Sequence of chain 1.D:
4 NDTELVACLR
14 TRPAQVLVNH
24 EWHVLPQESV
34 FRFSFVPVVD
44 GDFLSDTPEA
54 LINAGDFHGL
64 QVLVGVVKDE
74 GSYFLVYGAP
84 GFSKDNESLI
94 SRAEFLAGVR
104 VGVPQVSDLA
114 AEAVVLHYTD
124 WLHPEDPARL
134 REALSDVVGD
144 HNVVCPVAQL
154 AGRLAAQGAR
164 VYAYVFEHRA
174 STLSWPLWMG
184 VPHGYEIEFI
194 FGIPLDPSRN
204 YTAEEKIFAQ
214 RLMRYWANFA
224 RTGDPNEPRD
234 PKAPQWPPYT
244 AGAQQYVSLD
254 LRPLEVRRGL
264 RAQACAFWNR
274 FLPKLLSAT

The protein below binds the small molecule below.
Small molecule (SMILES): CC(=O)N[C@H]1[C@H](O[C@H]2[C@H](O)[C@@H](NC(C)=O)CO[C@@H]2CO[C@@H]2O[C@@H](C)[C@@H](O)[C@@H](O)[C@@H]2O)O[C@H](CO)[C@@H](O)[C@@H]1O

Binding-site contacts:
Ligand atom O7 contacts residue GLY84 of chain 1.D at 4.3 Å.
Ligand atom C3 contacts residue ASN89 of chain 1.D at 3.8 Å.
Ligand atom C1 contacts residue SER86 of chain 1.D at 4.3 Å.
Ligand atom O5 contacts residue ASN89 of chain 1.D at 2.4 Å (h-bond).
Ligand atom C5 contacts residue SER86 of chain 1.D at 4.2 Å.
Ligand atom C8 contacts residue LEU92 of chain 1.D at 3.9 Å (hydrophobic).
Ligand atom O7 contacts residue ASN89 of chain 1.D at 3.4 Å (h-bond).
Ligand atom C6 contacts residue ASP88 of chain 1.D at 4.4 Å.
Ligand atom O5 contacts residue SER86 of chain 1.D at 4.4 Å.
Ligand atom O3 contacts residue GLY84 of chain 1.D at 4.4 Å.
Ligand atom O4 contacts residue GLY84 of chain 1.D at 4.0 Å.
Ligand atom N2 contacts residue GLY84 of chain 1.D at 4.2 Å.
Ligand atom O5 contacts residue PHE85 of chain 1.D at 4.5 Å.
Ligand atom C8 contacts residue GLY84 of chain 1.D at 4.2 Å.
Ligand atom C5 contacts residue ASN89 of chain 1.D at 3.7 Å.
Ligand atom C1 contacts residue GLY84 of chain 1.D at 4.3 Å.
Ligand atom C2 contacts residue GLY84 of chain 1.D at 4.5 Å.
Ligand atom C6 contacts residue PHE85 of chain 1.D at 4.1 Å (hydrophobic).
Ligand atom C7 contacts residue ASN89 of chain 1.D at 3.3 Å.
Ligand atom C7 contacts residue GLY84 of chain 1.D at 4.2 Å.
Ligand atom C5 contacts residue GLY84 of chain 1.D at 4.5 Å.
Ligand atom C5 contacts residue PHE85 of chain 1.D at 4.0 Å (hydrophobic).
Ligand atom C6 contacts residue SER86 of chain 1.D at 4.1 Å.
Ligand atom C4 contacts residue ASN89 of chain 1.D at 4.3 Å.
Ligand atom C8 contacts residue ASN89 of chain 1.D at 4.5 Å.
Ligand atom C2 contacts residue ASN89 of chain 1.D at 2.5 Å.
Ligand atom C3 contacts residue GLY84 of chain 1.D at 3.8 Å.
Ligand atom N2 contacts residue ASN89 of chain 1.D at 2.9 Å (h-bond).
Ligand atom O5 contacts residue SER86 of chain 1.D at 3.7 Å.
Ligand atom C4 contacts residue GLY84 of chain 1.D at 4.3 Å.
Ligand atom C1 contacts residue ASN89 of chain 1.D at 1.5 Å.